The small molecule below binds the protein below.
Small molecule (SMILES): CC(=O)N[C@@H]1[C@@H](O)[C@H](O)[C@@H](CO)O[C@H]1O

Sequence of chain 1.A:
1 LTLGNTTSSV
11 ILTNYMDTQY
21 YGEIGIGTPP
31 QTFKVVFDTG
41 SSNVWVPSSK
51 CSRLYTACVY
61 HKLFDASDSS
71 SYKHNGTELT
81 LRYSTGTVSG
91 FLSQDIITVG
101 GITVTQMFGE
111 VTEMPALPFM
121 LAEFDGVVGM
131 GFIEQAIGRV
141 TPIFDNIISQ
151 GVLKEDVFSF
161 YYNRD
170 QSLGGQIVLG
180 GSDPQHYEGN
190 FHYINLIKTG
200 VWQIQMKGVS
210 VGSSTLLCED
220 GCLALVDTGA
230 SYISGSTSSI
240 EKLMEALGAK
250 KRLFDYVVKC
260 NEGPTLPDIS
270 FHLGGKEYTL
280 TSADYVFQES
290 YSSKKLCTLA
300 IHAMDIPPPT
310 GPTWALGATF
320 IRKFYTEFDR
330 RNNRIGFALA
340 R

Binding-site contacts:
Ligand atom O7 contacts residue ASN75 of chain 1.A at 3.4 Å (h-bond).
Ligand atom C4 contacts residue ASN75 of chain 1.A at 4.2 Å.
Ligand atom C5 contacts residue ASN75 of chain 1.A at 3.6 Å.
Ligand atom O7 contacts residue HIS74 of chain 1.A at 3.8 Å.
Ligand atom O5 contacts residue MET107 of chain 1.A at 4.4 Å.
Ligand atom C1 contacts residue ASN75 of chain 1.A at 1.4 Å.
Ligand atom N2 contacts residue ASN75 of chain 1.A at 3.0 Å (h-bond).
Ligand atom C8 contacts residue HIS74 of chain 1.A at 4.5 Å.
Ligand atom C8 contacts residue ASN75 of chain 1.A at 3.3 Å.
Ligand atom C7 contacts residue ASN75 of chain 1.A at 3.5 Å.
Ligand atom O5 contacts residue ASN75 of chain 1.A at 2.3 Å (h-bond).
Ligand atom N2 contacts residue THR77 of chain 1.A at 4.4 Å.
Ligand atom C1 contacts residue THR77 of chain 1.A at 3.9 Å.
Ligand atom C3 contacts residue ASN75 of chain 1.A at 3.8 Å.
Ligand atom C2 contacts residue ASN75 of chain 1.A at 2.4 Å.